Sequence of chain 1.A:
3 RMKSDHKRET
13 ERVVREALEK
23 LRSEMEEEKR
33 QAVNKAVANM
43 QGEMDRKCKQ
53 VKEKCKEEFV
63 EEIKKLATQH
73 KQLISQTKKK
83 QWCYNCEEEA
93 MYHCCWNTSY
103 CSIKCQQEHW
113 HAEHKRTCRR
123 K

Binding-site contacts:
Ligand atom C contacts residue TYR94 of chain 1.B at 3.8 Å (hydrophobic).
Ligand atom C contacts residue MET93 of chain 1.B at 3.6 Å (hydrophobic).
Ligand atom CB contacts residue ARG122 of chain 1.B at 3.3 Å.
Ligand atom CG2 contacts residue MET93 of chain 1.B at 3.6 Å (hydrophobic).
Ligand atom O contacts residue ARG122 of chain 1.B at 3.6 Å.
Ligand atom CG contacts residue TYR94 of chain 1.B at 3.6 Å (hydrophobic).
Ligand atom CD contacts residue TYR94 of chain 1.B at 3.8 Å (hydrophobic).
Ligand atom CA contacts residue TYR94 of chain 1.B at 3.9 Å (hydrophobic).
Ligand atom O contacts residue TYR94 of chain 1.B at 3.9 Å.
Ligand atom CA contacts residue TRP112 of chain 1.B at 3.5 Å (hydrophobic).
Ligand atom CG2 contacts residue HIS95 of chain 1.B at 3.4 Å.
Ligand atom CD1 contacts residue CYS96 of chain 1.B at 3.9 Å (hydrophobic).
Ligand atom SD contacts residue GLN109 of chain 1.B at 3.6 Å.
Ligand atom N contacts residue TYR94 of chain 1.B at 3.8 Å.
Ligand atom CG contacts residue TRP112 of chain 1.B at 3.5 Å (hydrophobic).
Ligand atom CA contacts residue MET93 of chain 1.B at 3.4 Å (hydrophobic).
Ligand atom O contacts residue ARG121 of chain 1.A at 3.8 Å.
Ligand atom CD1 contacts residue GLN108 of chain 1.B at 3.5 Å.
Ligand atom C contacts residue GLN108 of chain 1.B at 3.9 Å.
Ligand atom CA contacts residue MET93 of chain 1.B at 4.0 Å (hydrophobic).
Ligand atom CD contacts residue TRP112 of chain 1.B at 3.7 Å (hydrophobic).
Ligand atom SD contacts residue GLN108 of chain 1.B at 3.9 Å.
Ligand atom CD1 contacts residue HIS95 of chain 1.B at 4.0 Å.
Ligand atom CG contacts residue GLN108 of chain 1.B at 3.3 Å.
Ligand atom CD2 contacts residue ARG122 of chain 1.B at 3.6 Å.
Ligand atom CE contacts residue GLN108 of chain 1.B at 3.9 Å.
Ligand atom SD contacts residue TRP112 of chain 1.B at 3.9 Å.
Ligand atom CG1 contacts residue TRP98 of chain 1.A at 3.3 Å (hydrophobic).
Ligand atom CG2 contacts residue TYR94 of chain 1.B at 3.9 Å (hydrophobic).
Ligand atom N contacts residue TRP112 of chain 1.B at 3.6 Å.
Ligand atom CG contacts residue GLN108 of chain 1.B at 3.7 Å.
Ligand atom O contacts residue GLN108 of chain 1.B at 2.7 Å (h-bond).
Ligand atom CD2 contacts residue CYS96 of chain 1.B at 4.0 Å (hydrophobic).
Ligand atom O contacts residue TRP112 of chain 1.B at 3.9 Å.
Ligand atom N contacts residue MET93 of chain 1.B at 2.9 Å (h-bond).
Ligand atom CD2 contacts residue HIS95 of chain 1.B at 3.5 Å.
Ligand atom C contacts residue TRP112 of chain 1.B at 3.9 Å (hydrophobic).
Ligand atom CB contacts residue TRP98 of chain 1.A at 4.0 Å (hydrophobic).
Ligand atom CB contacts residue MET93 of chain 1.B at 3.9 Å (hydrophobic).
Ligand atom CB contacts residue TRP112 of chain 1.B at 3.3 Å (hydrophobic).

Sequence of chain 1.B:
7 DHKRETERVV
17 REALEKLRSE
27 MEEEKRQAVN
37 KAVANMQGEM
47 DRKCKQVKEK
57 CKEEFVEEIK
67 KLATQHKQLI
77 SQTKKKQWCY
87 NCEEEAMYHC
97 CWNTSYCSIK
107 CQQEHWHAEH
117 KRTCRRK

The protein below binds the small molecule below.
Small molecule (SMILES): CSCC[C@H](NC(=O)[C@@H](N)CO)C(=O)N1CCC[C@H]1C(=O)N[C@@H](CCC(=O)O)C(=O)N[C@@H](CC(C)C)C(=O)N[C@@H](CO)C(=O)N1CCC[C@H]1C(=O)N[C@H](C(=O)N[C@H](C=O)CC(C)C)C(C)C